Binding-site contacts:
Ligand atom C11 contacts residue CYS188 of chain 3.A at 3.1 Å (hydrophobic).
Ligand atom C9 contacts residue CYS188 of chain 3.A at 3.7 Å (hydrophobic).
Ligand atom C8 contacts residue ALA164 of chain 3.A at 4.3 Å (hydrophobic).
Ligand atom C6 contacts residue PHE54 of chain 3.A at 3.6 Å (hydrophobic).
Ligand atom C19 contacts residue GLN95 of chain 3.A at 3.0 Å.
Ligand atom C11 contacts residue ARG57 of chain 3.A at 4.0 Å.
Ligand atom C7 contacts residue ALA164 of chain 3.A at 4.1 Å (hydrophobic).
Ligand atom C24 contacts residue LYS101 of chain 3.A at 3.3 Å.
Ligand atom C1 contacts residue GLN95 of chain 3.A at 4.0 Å.
Ligand atom O1 contacts residue VAL92 of chain 3.A at 3.4 Å.
Ligand atom C23 contacts residue THR99 of chain 3.A at 4.0 Å.
Ligand atom C27 contacts residue PHE48 of chain 3.A at 3.5 Å (hydrophobic).
Ligand atom O1 contacts residue GLN202 of chain 3.A at 4.3 Å.
Ligand atom C3 contacts residue GLN202 of chain 3.A at 4.0 Å.
Ligand atom C7 contacts residue PHE54 of chain 3.A at 3.8 Å (hydrophobic).
Ligand atom C14 contacts residue ALA164 of chain 3.A at 3.6 Å (hydrophobic).
Ligand atom C4 contacts residue TYR61 of chain 3.A at 3.6 Å (hydrophobic).
Ligand atom C23 contacts residue LYS101 of chain 3.A at 3.7 Å.
Ligand atom C1 contacts residue GLN202 of chain 3.A at 3.5 Å.
Ligand atom C2 contacts residue GLN202 of chain 3.A at 3.1 Å.
Ligand atom O1 contacts residue TYR61 of chain 3.A at 2.6 Å (h-bond).
Ligand atom C10 contacts residue GLN95 of chain 3.A at 4.2 Å.
Ligand atom C26 contacts residue ILE193 of chain 3.A at 3.6 Å (hydrophobic).
Ligand atom C24 contacts residue PHE48 of chain 3.A at 3.9 Å (hydrophobic).
Ligand atom C25 contacts residue PHE48 of chain 3.A at 4.2 Å (hydrophobic).
Ligand atom C2 contacts residue GLN95 of chain 3.A at 3.7 Å.
Ligand atom C3 contacts residue TYR61 of chain 3.A at 3.6 Å (hydrophobic).
Ligand atom C22 contacts residue LYS101 of chain 3.A at 3.9 Å.
Ligand atom C18 contacts residue ARG57 of chain 3.A at 3.7 Å.
Ligand atom C15 contacts residue ALA164 of chain 3.A at 4.1 Å (hydrophobic).
Ligand atom C20 contacts residue LYS101 of chain 3.A at 4.2 Å.
Ligand atom C10 contacts residue CYS188 of chain 3.A at 4.2 Å (hydrophobic).
Ligand atom O1 contacts residue ASN185 of chain 3.A at 3.9 Å.
Ligand atom C12 contacts residue CYS188 of chain 3.A at 3.4 Å (hydrophobic).
Ligand atom C1 contacts residue CYS188 of chain 3.A at 3.4 Å (hydrophobic).
Ligand atom C18 contacts residue PRO102 of chain 3.A at 3.8 Å (hydrophobic).
Ligand atom C7 contacts residue PRO153 of chain 3.A at 3.9 Å (hydrophobic).
Ligand atom C21 contacts residue VAL190 of chain 3.A at 3.6 Å (hydrophobic).
Ligand atom C19 contacts residue ARG57 of chain 3.A at 3.2 Å.
Ligand atom C8 contacts residue PHE54 of chain 3.A at 4.3 Å (hydrophobic).

This protein binds this small molecule.
Small molecule (SMILES): CC(C)CCC[C@@H](C)[C@H]1CC[C@H]2[C@@H]3CC=C4C[C@@H](O)CC[C@]4(C)[C@H]3CC[C@]12C

Sequence of chain 3.A:
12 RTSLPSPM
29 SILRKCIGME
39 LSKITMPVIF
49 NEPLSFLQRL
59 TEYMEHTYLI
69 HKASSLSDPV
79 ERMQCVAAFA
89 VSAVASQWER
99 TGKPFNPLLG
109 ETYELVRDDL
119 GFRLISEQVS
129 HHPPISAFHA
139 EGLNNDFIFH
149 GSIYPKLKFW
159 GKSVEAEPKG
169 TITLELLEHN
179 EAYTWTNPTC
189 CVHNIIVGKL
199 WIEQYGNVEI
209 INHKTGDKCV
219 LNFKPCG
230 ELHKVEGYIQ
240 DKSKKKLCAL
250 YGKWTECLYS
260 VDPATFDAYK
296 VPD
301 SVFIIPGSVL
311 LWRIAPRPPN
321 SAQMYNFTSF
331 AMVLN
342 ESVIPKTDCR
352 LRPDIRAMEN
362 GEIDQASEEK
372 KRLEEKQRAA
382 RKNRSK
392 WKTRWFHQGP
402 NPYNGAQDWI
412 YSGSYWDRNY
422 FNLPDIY